Sequence of chain 57.A:
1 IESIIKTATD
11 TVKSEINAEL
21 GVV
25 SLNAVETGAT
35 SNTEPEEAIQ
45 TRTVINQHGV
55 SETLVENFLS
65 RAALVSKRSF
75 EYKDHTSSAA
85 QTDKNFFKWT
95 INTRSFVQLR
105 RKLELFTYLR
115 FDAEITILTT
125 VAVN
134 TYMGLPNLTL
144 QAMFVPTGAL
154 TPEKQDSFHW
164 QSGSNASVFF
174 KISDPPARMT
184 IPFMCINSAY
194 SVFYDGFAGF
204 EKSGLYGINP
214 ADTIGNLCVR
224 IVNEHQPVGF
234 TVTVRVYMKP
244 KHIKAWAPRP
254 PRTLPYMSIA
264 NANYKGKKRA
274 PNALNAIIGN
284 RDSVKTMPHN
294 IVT

Binding-site contacts:
Ligand atom C4 contacts residue PRO274 of chain 57.A at 3.8 Å (hydrophobic).
Ligand atom N5 contacts residue ASN275 of chain 57.A at 3.5 Å (h-bond).
Ligand atom O10 contacts residue ASN275 of chain 57.A at 2.7 Å (h-bond).
Ligand atom O7 contacts residue PRO274 of chain 57.A at 3.5 Å.
Ligand atom C11 contacts residue ILE233 of chain 57.B at 3.5 Å (hydrophobic).
Ligand atom C5 contacts residue PRO231 of chain 57.B at 3.4 Å (hydrophobic).
Ligand atom O3 contacts residue PRO274 of chain 57.A at 3.6 Å.
Ligand atom O6 contacts residue ASP91 of chain 57.B at 3.2 Å.
Ligand atom C10 contacts residue ASN275 of chain 57.A at 3.2 Å.
Ligand atom O7 contacts residue LYS270 of chain 57.A at 3.4 Å (salt-bridge).
Ligand atom C11 contacts residue GLY234 of chain 57.B at 3.7 Å.
Ligand atom C10 contacts residue LYS270 of chain 57.A at 3.6 Å.
Ligand atom C8 contacts residue ASN180 of chain 57.B at 3.0 Å.
Ligand atom C1 contacts residue ARG104 of chain 57.B at 3.4 Å.
Ligand atom C3 contacts residue ARG104 of chain 57.B at 3.8 Å.
Ligand atom C6 contacts residue PRO231 of chain 57.B at 3.8 Å (hydrophobic).
Ligand atom C4 contacts residue ASP232 of chain 57.B at 3.5 Å.
Ligand atom C4 contacts residue ARG104 of chain 57.B at 3.7 Å.
Ligand atom O4 contacts residue ASN275 of chain 57.A at 2.8 Å (h-bond).
Ligand atom O7 contacts residue ASN180 of chain 57.B at 3.2 Å (h-bond).
Ligand atom C3 contacts residue PRO274 of chain 57.A at 3.7 Å (hydrophobic).
Ligand atom C10 contacts residue ASP232 of chain 57.B at 3.6 Å.
Ligand atom O10 contacts residue LYS270 of chain 57.A at 3.0 Å (salt-bridge).
Ligand atom O4 contacts residue ASP232 of chain 57.B at 2.9 Å (salt-bridge).
Ligand atom C5 contacts residue ASN275 of chain 57.A at 3.5 Å.
Ligand atom C4 contacts residue ASN275 of chain 57.A at 3.7 Å.
Ligand atom O1B contacts residue ASP91 of chain 57.B at 3.8 Å.
Ligand atom O3 contacts residue GLY282 of chain 57.A at 3.3 Å.
Ligand atom C3 contacts residue ARG95 of chain 57.B at 3.8 Å.
Ligand atom C4 contacts residue ASP91 of chain 57.B at 3.4 Å.
Ligand atom C11 contacts residue ASP232 of chain 57.B at 3.4 Å.
Ligand atom O1B contacts residue ARG104 of chain 57.B at 2.4 Å (salt-bridge).
Ligand atom O6 contacts residue PRO274 of chain 57.A at 3.8 Å.
Ligand atom O4 contacts residue ARG95 of chain 57.B at 3.3 Å (salt-bridge).
Ligand atom O4 contacts residue ASP91 of chain 57.B at 2.4 Å (salt-bridge).
Ligand atom C4 contacts residue PRO231 of chain 57.B at 3.4 Å (hydrophobic).
Ligand atom C11 contacts residue PRO231 of chain 57.B at 3.5 Å (hydrophobic).
Ligand atom C7 contacts residue ASN180 of chain 57.B at 3.5 Å.
Ligand atom N5 contacts residue PRO231 of chain 57.B at 2.6 Å (h-bond).
Ligand atom C10 contacts residue PRO231 of chain 57.B at 3.5 Å (hydrophobic).

The small molecule below binds the protein below.
Small molecule (SMILES): CC(=O)N[C@@H]1[C@@H](O)[C@H](O[C@@H]2O[C@H](CO[C@]3(C(=O)O)C[C@H](O)[C@@H](NC(C)=O)[C@H]([C@H](O)[C@H](O)CO)O3)[C@H](O)[C@H](O)[C@H]2O)[C@@H](CO)O[C@H]1O

Sequence of chain 57.B:
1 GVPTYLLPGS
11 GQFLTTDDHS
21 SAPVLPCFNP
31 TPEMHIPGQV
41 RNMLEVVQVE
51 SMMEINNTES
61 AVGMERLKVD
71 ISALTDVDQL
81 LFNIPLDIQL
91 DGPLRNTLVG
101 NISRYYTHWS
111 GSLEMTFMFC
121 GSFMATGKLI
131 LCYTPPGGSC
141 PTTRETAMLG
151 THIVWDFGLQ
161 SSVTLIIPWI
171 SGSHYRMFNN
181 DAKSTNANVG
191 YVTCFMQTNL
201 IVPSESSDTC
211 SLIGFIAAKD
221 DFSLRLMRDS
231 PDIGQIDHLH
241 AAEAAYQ